This small molecule binds to this protein.
Small molecule (SMILES): CC(=O)N[C@H]1[C@H]([C@H](O)[C@H](O)CO)O[C@@](O[C@H]2[C@@H](O)[C@@H](CO)OC[C@@H]2O)(C(=O)O)C[C@@H]1O

Binding-site contacts:
Ligand atom C8 contacts residue GLU189 of chain 1.A at 4.1 Å.
Ligand atom C9 contacts residue HIS182 of chain 1.A at 3.5 Å.
Ligand atom O7 contacts residue ARG192 of chain 1.A at 3.1 Å (salt-bridge).
Ligand atom C9 contacts residue LEU193 of chain 1.A at 4.1 Å (hydrophobic).
Ligand atom C7 contacts residue TRP152 of chain 1.A at 3.7 Å (hydrophobic).
Ligand atom C9 contacts residue GLU189 of chain 1.A at 3.0 Å.
Ligand atom O9 contacts residue TYR95 of chain 1.A at 3.1 Å (h-bond).
Ligand atom O9 contacts residue GLU189 of chain 1.A at 2.3 Å (salt-bridge).
Ligand atom C9 contacts residue TYR95 of chain 1.A at 3.3 Å (hydrophobic).
Ligand atom O6 contacts residue GLY224 of chain 1.A at 3.6 Å.
Ligand atom C11 contacts residue GLY133 of chain 1.A at 4.1 Å.
Ligand atom C5 contacts residue VAL134 of chain 1.A at 3.8 Å (hydrophobic).
Ligand atom O1A contacts residue SER135 of chain 1.A at 3.2 Å (h-bond).
Ligand atom C5 contacts residue LEU225 of chain 1.A at 3.9 Å (hydrophobic).
Ligand atom C8 contacts residue TYR95 of chain 1.A at 3.6 Å (hydrophobic).
Ligand atom C11 contacts residue THR154 of chain 1.A at 4.1 Å.
Ligand atom N5 contacts residue TRP152 of chain 1.A at 3.8 Å.
Ligand atom C11 contacts residue TRP152 of chain 1.A at 3.7 Å (hydrophobic).
Ligand atom C1 contacts residue SER135 of chain 1.A at 4.1 Å.
Ligand atom O7 contacts residue LEU193 of chain 1.A at 4.1 Å.
Ligand atom C5 contacts residue GLY224 of chain 1.A at 3.8 Å.
Ligand atom C3 contacts residue LEU225 of chain 1.A at 3.9 Å (hydrophobic).
Ligand atom N5 contacts residue VAL134 of chain 1.A at 3.1 Å (h-bond).
Ligand atom C6 contacts residue TRP152 of chain 1.A at 4.1 Å (hydrophobic).
Ligand atom O1A contacts residue SER136 of chain 1.A at 3.9 Å.
Ligand atom O1B contacts residue SER136 of chain 1.A at 3.0 Å (h-bond).
Ligand atom C10 contacts residue TRP152 of chain 1.A at 3.9 Å (hydrophobic).
Ligand atom O8 contacts residue TYR95 of chain 1.A at 2.8 Å (h-bond).
Ligand atom O5 contacts residue GLY224 of chain 1.A at 3.8 Å.
Ligand atom C10 contacts residue LEU193 of chain 1.A at 4.0 Å (hydrophobic).
Ligand atom C1 contacts residue SER136 of chain 1.A at 3.8 Å.
Ligand atom O9 contacts residue HIS182 of chain 1.A at 3.3 Å (h-bond).
Ligand atom C4 contacts residue VAL134 of chain 1.A at 3.5 Å (hydrophobic).
Ligand atom O10 contacts residue LEU193 of chain 1.A at 3.1 Å.
Ligand atom C10 contacts residue VAL134 of chain 1.A at 4.0 Å (hydrophobic).
Ligand atom C9 contacts residue TRP152 of chain 1.A at 4.1 Å (hydrophobic).
Ligand atom C11 contacts residue VAL134 of chain 1.A at 4.1 Å (hydrophobic).
Ligand atom C1 contacts residue GLY224 of chain 1.A at 3.9 Å.
Ligand atom O4 contacts residue VAL134 of chain 1.A at 3.9 Å.
Ligand atom O1A contacts residue LEU225 of chain 1.A at 3.7 Å.

Sequence of chain 1.A:
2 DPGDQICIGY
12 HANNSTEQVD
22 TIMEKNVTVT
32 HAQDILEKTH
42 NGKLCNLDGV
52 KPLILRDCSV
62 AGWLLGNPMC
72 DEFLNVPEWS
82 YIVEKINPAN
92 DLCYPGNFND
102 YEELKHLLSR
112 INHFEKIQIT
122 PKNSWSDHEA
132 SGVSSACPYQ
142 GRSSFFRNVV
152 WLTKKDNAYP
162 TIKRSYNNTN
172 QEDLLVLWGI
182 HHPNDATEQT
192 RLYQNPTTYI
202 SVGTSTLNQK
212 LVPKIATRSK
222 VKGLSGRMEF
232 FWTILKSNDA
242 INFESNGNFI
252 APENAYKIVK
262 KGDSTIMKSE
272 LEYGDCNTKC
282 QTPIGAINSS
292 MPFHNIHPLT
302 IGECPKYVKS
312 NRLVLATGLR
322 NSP